Sequence of chain 1.A:
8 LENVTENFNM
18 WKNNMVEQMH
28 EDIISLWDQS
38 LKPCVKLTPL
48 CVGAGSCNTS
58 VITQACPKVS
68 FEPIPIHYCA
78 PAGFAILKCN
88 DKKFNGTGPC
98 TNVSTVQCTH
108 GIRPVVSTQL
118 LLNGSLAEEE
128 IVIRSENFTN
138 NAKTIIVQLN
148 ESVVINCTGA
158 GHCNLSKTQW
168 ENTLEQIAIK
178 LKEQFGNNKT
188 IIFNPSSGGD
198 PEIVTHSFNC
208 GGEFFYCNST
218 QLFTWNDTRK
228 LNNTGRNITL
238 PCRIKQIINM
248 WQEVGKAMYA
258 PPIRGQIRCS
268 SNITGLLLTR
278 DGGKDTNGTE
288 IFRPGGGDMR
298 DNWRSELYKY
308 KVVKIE

A small-molecule ligand and the protein it binds are described below.
Small molecule (SMILES): CC(=O)N[C@@H]1[C@@H](O)[C@H](O)[C@@H](CO)O[C@H]1O

Binding-site contacts:
Ligand atom C7 contacts residue ILE128 of chain 1.A at 3.9 Å (hydrophobic).
Ligand atom C1 contacts residue ASN147 of chain 1.A at 1.5 Å.
Ligand atom C3 contacts residue GLU127 of chain 1.A at 4.3 Å.
Ligand atom C7 contacts residue GLU127 of chain 1.A at 3.9 Å.
Ligand atom C3 contacts residue ASN147 of chain 1.A at 3.8 Å.
Ligand atom C5 contacts residue ASN147 of chain 1.A at 3.7 Å.
Ligand atom C4 contacts residue ASN147 of chain 1.A at 4.2 Å.
Ligand atom C3 contacts residue GLN173 of chain 1.A at 4.0 Å.
Ligand atom C8 contacts residue GLN173 of chain 1.A at 3.3 Å.
Ligand atom C1 contacts residue GLU127 of chain 1.A at 3.4 Å.
Ligand atom O7 contacts residue GLN173 of chain 1.A at 3.6 Å.
Ligand atom C2 contacts residue GLN173 of chain 1.A at 4.1 Å.
Ligand atom O6 contacts residue ASN147 of chain 1.A at 4.0 Å.
Ligand atom O5 contacts residue ASN147 of chain 1.A at 2.4 Å (h-bond).
Ligand atom N2 contacts residue ILE128 of chain 1.A at 3.9 Å.
Ligand atom O3 contacts residue GLN173 of chain 1.A at 3.3 Å (h-bond).
Ligand atom N2 contacts residue ASN147 of chain 1.A at 2.9 Å (h-bond).
Ligand atom C7 contacts residue ASN147 of chain 1.A at 3.6 Å.
Ligand atom O7 contacts residue ILE128 of chain 1.A at 3.0 Å (h-bond).
Ligand atom C2 contacts residue ASN147 of chain 1.A at 2.5 Å.
Ligand atom O5 contacts residue GLU126 of chain 1.A at 3.9 Å.
Ligand atom C1 contacts residue ILE128 of chain 1.A at 4.1 Å (hydrophobic).
Ligand atom C1 contacts residue GLU126 of chain 1.A at 3.5 Å.
Ligand atom C7 contacts residue GLN173 of chain 1.A at 4.0 Å.
Ligand atom O7 contacts residue LYS177 of chain 1.A at 3.9 Å.
Ligand atom N2 contacts residue GLU127 of chain 1.A at 3.1 Å.
Ligand atom C2 contacts residue GLU127 of chain 1.A at 3.9 Å.
Ligand atom O7 contacts residue GLU127 of chain 1.A at 3.7 Å.
Ligand atom C4 contacts residue GLN173 of chain 1.A at 4.1 Å.
Ligand atom O7 contacts residue ASN147 of chain 1.A at 3.6 Å.